Sequence of chain 1.B:
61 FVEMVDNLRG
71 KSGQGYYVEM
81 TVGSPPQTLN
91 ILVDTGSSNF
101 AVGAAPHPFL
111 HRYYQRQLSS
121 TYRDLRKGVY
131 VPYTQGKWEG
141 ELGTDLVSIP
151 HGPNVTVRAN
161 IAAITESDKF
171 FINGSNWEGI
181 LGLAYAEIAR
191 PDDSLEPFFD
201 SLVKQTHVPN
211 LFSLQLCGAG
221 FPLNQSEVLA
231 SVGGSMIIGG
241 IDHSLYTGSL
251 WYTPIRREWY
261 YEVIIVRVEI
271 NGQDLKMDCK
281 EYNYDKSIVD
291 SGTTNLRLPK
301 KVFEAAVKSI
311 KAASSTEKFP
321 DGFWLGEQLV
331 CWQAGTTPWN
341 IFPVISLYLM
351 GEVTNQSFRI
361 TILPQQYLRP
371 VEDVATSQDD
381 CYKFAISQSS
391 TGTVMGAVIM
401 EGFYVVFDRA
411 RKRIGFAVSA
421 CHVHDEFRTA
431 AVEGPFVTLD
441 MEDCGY

Binding-site contacts:
Ligand atom C8 contacts residue ARG297 of chain 1.B at 3.2 Å.
Ligand atom C32 contacts residue ASP94 of chain 1.B at 3.2 Å.
Ligand atom N42 contacts residue GLY292 of chain 1.B at 2.7 Å (h-bond).
Ligand atom C23 contacts residue ASP290 of chain 1.B at 3.1 Å.
Ligand atom C29 contacts residue GLY75 of chain 1.B at 3.5 Å.
Ligand atom O45 contacts residue TYR133 of chain 1.B at 3.6 Å.
Ligand atom C30 contacts residue GLY73 of chain 1.B at 3.4 Å.
Ligand atom F47 contacts residue TRP177 of chain 1.B at 3.0 Å.
Ligand atom C30 contacts residue ILE172 of chain 1.B at 3.1 Å (hydrophobic).
Ligand atom F48 contacts residue GLN135 of chain 1.B at 2.8 Å.
Ligand atom C32 contacts residue GLY292 of chain 1.B at 3.2 Å.
Ligand atom O43 contacts residue THR293 of chain 1.B at 3.1 Å.
Ligand atom C33 contacts residue GLY292 of chain 1.B at 3.1 Å.
Ligand atom N39 contacts residue GLY96 of chain 1.B at 2.4 Å (h-bond).
Ligand atom O46 contacts residue ASP94 of chain 1.B at 2.4 Å (salt-bridge).
Ligand atom C19 contacts residue GLY292 of chain 1.B at 3.5 Å.
Ligand atom C3 contacts residue TYR260 of chain 1.B at 3.5 Å (hydrophobic).
Ligand atom O44 contacts residue THR294 of chain 1.B at 3.5 Å (h-bond).
Ligand atom N41 contacts residue THR294 of chain 1.B at 3.0 Å (h-bond).
Ligand atom C37 contacts residue THR294 of chain 1.B at 3.7 Å.
Ligand atom C26 contacts residue GLY96 of chain 1.B at 3.6 Å.
Ligand atom N42 contacts residue THR293 of chain 1.B at 3.7 Å.
Ligand atom C36 contacts residue ASP94 of chain 1.B at 3.3 Å.
Ligand atom C38 contacts residue GLY292 of chain 1.B at 3.4 Å.
Ligand atom N40 contacts residue GLY292 of chain 1.B at 3.6 Å.
Ligand atom O46 contacts residue GLY96 of chain 1.B at 3.2 Å (h-bond).
Ligand atom C12 contacts residue PHE170 of chain 1.B at 3.7 Å (hydrophobic).
Ligand atom C13 contacts residue THR134 of chain 1.B at 3.6 Å.
Ligand atom C4 contacts residue ARG297 of chain 1.B at 3.1 Å.
Ligand atom C11 contacts residue TYR133 of chain 1.B at 3.6 Å (hydrophobic).
Ligand atom O43 contacts residue THR294 of chain 1.B at 2.8 Å (h-bond).
Ligand atom C2 contacts residue THR134 of chain 1.B at 3.5 Å.
Ligand atom C36 contacts residue ASP290 of chain 1.B at 3.5 Å.
Ligand atom O45 contacts residue THR134 of chain 1.B at 3.6 Å (h-bond).
Ligand atom C7 contacts residue TYR260 of chain 1.B at 3.5 Å (hydrophobic).
Ligand atom N39 contacts residue ASP290 of chain 1.B at 2.8 Å (salt-bridge).
Ligand atom C26 contacts residue ASP290 of chain 1.B at 3.1 Å.
Ligand atom C6 contacts residue THR134 of chain 1.B at 3.1 Å.
Ligand atom C23 contacts residue GLY96 of chain 1.B at 3.3 Å.
Ligand atom O46 contacts residue SER97 of chain 1.B at 3.5 Å (h-bond).

This small molecule binds to this protein.
Small molecule (SMILES): CC(=O)N[C@]1(CC(C)C)CCN([C@@H](CCc2ccccc2)C(=O)N[C@@H](Cc2cc(F)cc(F)c2)[C@H](O)[C@H]2Cc3ccccc3CN2)C1=O